Sequence of chain 1.B:
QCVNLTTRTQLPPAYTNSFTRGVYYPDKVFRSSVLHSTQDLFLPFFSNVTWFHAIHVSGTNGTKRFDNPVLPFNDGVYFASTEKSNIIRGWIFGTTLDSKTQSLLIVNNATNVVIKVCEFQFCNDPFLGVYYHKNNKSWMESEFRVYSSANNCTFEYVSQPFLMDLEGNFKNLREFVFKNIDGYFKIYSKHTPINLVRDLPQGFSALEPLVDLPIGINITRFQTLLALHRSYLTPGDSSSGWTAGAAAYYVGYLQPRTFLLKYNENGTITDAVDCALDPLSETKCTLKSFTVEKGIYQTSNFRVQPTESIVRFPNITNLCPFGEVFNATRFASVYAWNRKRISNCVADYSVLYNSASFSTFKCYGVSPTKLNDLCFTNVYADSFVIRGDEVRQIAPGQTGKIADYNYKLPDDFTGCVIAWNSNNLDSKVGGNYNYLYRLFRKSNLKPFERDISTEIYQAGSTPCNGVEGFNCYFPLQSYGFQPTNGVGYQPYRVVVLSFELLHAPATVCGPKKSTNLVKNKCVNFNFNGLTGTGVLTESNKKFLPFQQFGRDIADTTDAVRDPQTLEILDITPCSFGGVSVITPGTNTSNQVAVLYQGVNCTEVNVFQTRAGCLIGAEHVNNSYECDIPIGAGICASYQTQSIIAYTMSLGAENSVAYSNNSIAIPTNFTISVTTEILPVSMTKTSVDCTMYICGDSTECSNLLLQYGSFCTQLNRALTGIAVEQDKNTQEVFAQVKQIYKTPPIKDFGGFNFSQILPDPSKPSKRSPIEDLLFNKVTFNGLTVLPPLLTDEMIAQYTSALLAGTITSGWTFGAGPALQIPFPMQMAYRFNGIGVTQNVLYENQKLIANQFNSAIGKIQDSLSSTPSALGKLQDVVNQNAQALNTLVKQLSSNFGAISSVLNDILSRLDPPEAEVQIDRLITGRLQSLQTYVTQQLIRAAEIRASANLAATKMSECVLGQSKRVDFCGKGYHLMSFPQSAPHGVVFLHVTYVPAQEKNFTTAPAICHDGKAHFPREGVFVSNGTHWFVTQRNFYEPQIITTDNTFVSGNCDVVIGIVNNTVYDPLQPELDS

Binding-site contacts:
Ligand atom C5 contacts residue ASN330 of chain 1.B at 3.7 Å.
Ligand atom O7 contacts residue VAL354 of chain 1.B at 3.8 Å.
Ligand atom O3 contacts residue VAL354 of chain 1.B at 3.9 Å.
Ligand atom O7 contacts residue GLY326 of chain 1.B at 3.6 Å.
Ligand atom C7 contacts residue ASN330 of chain 1.B at 3.8 Å.
Ligand atom C7 contacts residue VAL354 of chain 1.B at 4.2 Å (hydrophobic).
Ligand atom C8 contacts residue PHE325 of chain 1.B at 4.3 Å (hydrophobic).
Ligand atom C8 contacts residue LEU355 of chain 1.B at 3.6 Å (hydrophobic).
Ligand atom C1 contacts residue ASN330 of chain 1.B at 1.4 Å.
Ligand atom C8 contacts residue GLY326 of chain 1.B at 3.6 Å.
Ligand atom C7 contacts residue GLY326 of chain 1.B at 3.7 Å.
Ligand atom C3 contacts residue ASN330 of chain 1.B at 3.8 Å.
Ligand atom O7 contacts residue ASN330 of chain 1.B at 4.2 Å.
Ligand atom N2 contacts residue ASN330 of chain 1.B at 2.9 Å (h-bond).
Ligand atom C8 contacts residue PHE329 of chain 1.B at 3.9 Å (hydrophobic).
Ligand atom C2 contacts residue ASN330 of chain 1.B at 2.5 Å.
Ligand atom C8 contacts residue VAL354 of chain 1.B at 4.4 Å (hydrophobic).
Ligand atom C4 contacts residue ASN330 of chain 1.B at 4.2 Å.
Ligand atom O5 contacts residue ASN330 of chain 1.B at 2.4 Å (h-bond).

This small molecule binds to this protein.
Small molecule (SMILES): CC(=O)N[C@@H]1[C@@H](O)[C@H](O)[C@@H](CO)O[C@H]1O